Binding-site contacts:
Ligand atom C3 contacts residue TYR325 of chain 1.A at 3.2 Å (hydrophobic).
Ligand atom C9 contacts residue GLU195 of chain 1.A at 3.7 Å.
Ligand atom C4 contacts residue ASP70 of chain 1.A at 3.5 Å.
Ligand atom C7 contacts residue TYR325 of chain 1.A at 3.1 Å (hydrophobic).
Ligand atom O1B contacts residue TYR325 of chain 1.A at 3.4 Å (h-bond).
Ligand atom O1B contacts residue ARG290 of chain 1.A at 2.8 Å (salt-bridge).
Ligand atom O1A contacts residue ARG290 of chain 1.A at 2.8 Å (salt-bridge).
Ligand atom C9 contacts residue GLU196 of chain 1.A at 4.0 Å.
Ligand atom O10 contacts residue ARG71 of chain 1.A at 2.8 Å (salt-bridge).
Ligand atom C3 contacts residue ASP70 of chain 1.A at 3.2 Å.
Ligand atom O1A contacts residue ARG211 of chain 1.A at 3.2 Å (salt-bridge).
Ligand atom C1 contacts residue ARG211 of chain 1.A at 3.9 Å.
Ligand atom C6 contacts residue TYR325 of chain 1.A at 3.8 Å (hydrophobic).
Ligand atom C1 contacts residue ARG290 of chain 1.A at 3.5 Å.
Ligand atom C3 contacts residue ARG37 of chain 1.A at 3.8 Å.
Ligand atom C82 contacts residue ILE141 of chain 1.A at 4.0 Å (hydrophobic).
Ligand atom C11 contacts residue ILE141 of chain 1.A at 4.0 Å (hydrophobic).
Ligand atom C91 contacts residue GLU195 of chain 1.A at 3.8 Å.
Ligand atom C4 contacts residue TYR325 of chain 1.A at 3.5 Å (hydrophobic).
Ligand atom O1A contacts residue TYR325 of chain 1.A at 3.4 Å (h-bond).
Ligand atom N4 contacts residue GLU38 of chain 1.A at 2.8 Å (salt-bridge).
Ligand atom C4 contacts residue GLU38 of chain 1.A at 3.6 Å.
Ligand atom C81 contacts residue ARG143 of chain 1.A at 3.6 Å.
Ligand atom C7 contacts residue ARG211 of chain 1.A at 3.8 Å.
Ligand atom C1 contacts residue TYR325 of chain 1.A at 2.9 Å (hydrophobic).
Ligand atom C82 contacts residue ARG143 of chain 1.A at 3.6 Å.
Ligand atom C91 contacts residue ARG211 of chain 1.A at 3.5 Å.
Ligand atom C91 contacts residue ASN213 of chain 1.A at 3.4 Å.
Ligand atom O10 contacts residue ASP70 of chain 1.A at 3.3 Å.
Ligand atom C11 contacts residue TRP97 of chain 1.A at 3.9 Å (hydrophobic).
Ligand atom C10 contacts residue ARG71 of chain 1.A at 3.9 Å.
Ligand atom C3 contacts residue GLU38 of chain 1.A at 3.7 Å.
Ligand atom C7 contacts residue GLU196 of chain 1.A at 3.9 Å.
Ligand atom C2 contacts residue TYR325 of chain 1.A at 2.7 Å (hydrophobic).
Ligand atom C8 contacts residue ARG143 of chain 1.A at 4.0 Å.
Ligand atom O1B contacts residue ARG37 of chain 1.A at 3.1 Å (salt-bridge).
Ligand atom C81 contacts residue ALA165 of chain 1.A at 3.7 Å (hydrophobic).
Ligand atom C5 contacts residue ASP70 of chain 1.A at 3.9 Å.
Ligand atom N4 contacts residue ASP70 of chain 1.A at 3.0 Å (salt-bridge).
Ligand atom C6 contacts residue GLU196 of chain 1.A at 3.7 Å.

A protein and the small-molecule ligand that binds it are described below.
Small molecule (SMILES): CCC(CC)O[C@@H]1C=C(C(=O)O)C[C@H](N)[C@H]1NC(C)=O

Sequence of chain 1.A:
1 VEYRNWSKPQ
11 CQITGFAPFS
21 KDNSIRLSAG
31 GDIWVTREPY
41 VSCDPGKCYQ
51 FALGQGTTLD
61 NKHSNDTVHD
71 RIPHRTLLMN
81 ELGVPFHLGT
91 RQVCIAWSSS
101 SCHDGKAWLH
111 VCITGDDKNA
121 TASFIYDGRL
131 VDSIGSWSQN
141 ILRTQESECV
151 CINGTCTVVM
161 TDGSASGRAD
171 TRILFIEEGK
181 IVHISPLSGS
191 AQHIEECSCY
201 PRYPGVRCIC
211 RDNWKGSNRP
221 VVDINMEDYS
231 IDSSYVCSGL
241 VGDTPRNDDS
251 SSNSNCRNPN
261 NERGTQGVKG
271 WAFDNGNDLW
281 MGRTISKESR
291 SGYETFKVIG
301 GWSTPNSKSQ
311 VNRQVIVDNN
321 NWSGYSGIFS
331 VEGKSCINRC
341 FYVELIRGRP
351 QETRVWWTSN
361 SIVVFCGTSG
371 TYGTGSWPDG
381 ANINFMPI